The protein below binds the small molecule below.
Small molecule (SMILES): Cc1cc(-c2noc(C(F)(F)F)n2)ccc1OCCCc1cc(C(=O)N(C)C)no1

Sequence of chain 40.B:
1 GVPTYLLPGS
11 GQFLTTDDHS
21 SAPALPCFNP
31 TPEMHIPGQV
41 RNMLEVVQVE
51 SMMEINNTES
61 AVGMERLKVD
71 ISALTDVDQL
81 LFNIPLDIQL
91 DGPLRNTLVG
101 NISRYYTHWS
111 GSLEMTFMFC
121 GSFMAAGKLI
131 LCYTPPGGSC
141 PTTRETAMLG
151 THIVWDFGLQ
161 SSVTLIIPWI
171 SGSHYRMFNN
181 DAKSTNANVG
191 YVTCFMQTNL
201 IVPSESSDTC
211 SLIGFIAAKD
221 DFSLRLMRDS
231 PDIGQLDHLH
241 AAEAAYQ

Sequence of chain 40.A:
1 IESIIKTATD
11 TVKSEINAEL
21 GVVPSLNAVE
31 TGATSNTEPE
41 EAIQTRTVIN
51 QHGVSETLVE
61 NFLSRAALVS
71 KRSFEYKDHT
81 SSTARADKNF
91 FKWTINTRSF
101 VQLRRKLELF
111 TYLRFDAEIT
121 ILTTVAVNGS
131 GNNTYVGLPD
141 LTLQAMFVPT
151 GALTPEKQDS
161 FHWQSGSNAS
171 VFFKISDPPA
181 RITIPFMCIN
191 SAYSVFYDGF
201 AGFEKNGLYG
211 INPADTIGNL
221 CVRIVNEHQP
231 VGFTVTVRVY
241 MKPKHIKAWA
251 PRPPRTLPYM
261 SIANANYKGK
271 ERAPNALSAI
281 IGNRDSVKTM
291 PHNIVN

Binding-site contacts:
Ligand atom C22 contacts residue ALA169 of chain 40.A at 3.5 Å (hydrophobic).
Ligand atom C22 contacts residue PHE147 of chain 40.A at 3.8 Å (hydrophobic).
Ligand atom N02 contacts residue THR97 of chain 40.A at 3.4 Å.
Ligand atom N28 contacts residue TYR193 of chain 40.A at 3.4 Å.
Ligand atom F25 contacts residue ALA145 of chain 40.A at 3.0 Å.
Ligand atom C04 contacts residue TYR193 of chain 40.A at 3.8 Å (hydrophobic).
Ligand atom N20 contacts residue ILE184 of chain 40.A at 3.8 Å.
Ligand atom F26 contacts residue ALA145 of chain 40.A at 2.9 Å.
Ligand atom C12 contacts residue ILE119 of chain 40.A at 3.4 Å (hydrophobic).
Ligand atom C29 contacts residue TYR193 of chain 40.A at 3.5 Å (hydrophobic).
Ligand atom F26 contacts residue PHE147 of chain 40.A at 2.6 Å.
Ligand atom F26 contacts residue MET146 of chain 40.A at 3.2 Å.
Ligand atom C30 contacts residue TYR193 of chain 40.A at 3.8 Å (hydrophobic).
Ligand atom C16 contacts residue ILE184 of chain 40.A at 3.2 Å (hydrophobic).
Ligand atom F24 contacts residue ILE182 of chain 40.A at 3.6 Å.
Ligand atom C08 contacts residue MET241 of chain 40.A at 3.6 Å (hydrophobic).
Ligand atom C30 contacts residue PHE115 of chain 40.A at 3.6 Å (hydrophobic).
Ligand atom N19 contacts residue LEU220 of chain 40.A at 3.1 Å.
Ligand atom N20 contacts residue PHE147 of chain 40.A at 3.4 Å.
Ligand atom N20 contacts residue ILE182 of chain 40.A at 3.3 Å.
Ligand atom F24 contacts residue ALA169 of chain 40.A at 3.3 Å.
Ligand atom C05 contacts residue TYR193 of chain 40.A at 3.3 Å (hydrophobic).
Ligand atom O01 contacts residue THR97 of chain 40.A at 3.6 Å.
Ligand atom C22 contacts residue ALA145 of chain 40.A at 3.6 Å (hydrophobic).
Ligand atom C13 contacts residue ILE119 of chain 40.A at 3.4 Å (hydrophobic).
Ligand atom C06 contacts residue TYR193 of chain 40.A at 3.8 Å (hydrophobic).
Ligand atom C21 contacts residue ILE182 of chain 40.A at 3.4 Å (hydrophobic).
Ligand atom N02 contacts residue PHE115 of chain 40.A at 3.6 Å.
Ligand atom O23 contacts residue LEU220 of chain 40.A at 3.2 Å.
Ligand atom C07 contacts residue TYR193 of chain 40.A at 3.6 Å (hydrophobic).
Ligand atom C14 contacts residue ILE119 of chain 40.A at 3.6 Å (hydrophobic).
Ligand atom F25 contacts residue VAL171 of chain 40.A at 3.1 Å.
Ligand atom O01 contacts residue PHE115 of chain 40.A at 3.5 Å.
Ligand atom C21 contacts residue PHE147 of chain 40.A at 3.8 Å (hydrophobic).
Ligand atom C17 contacts residue ILE184 of chain 40.A at 3.4 Å (hydrophobic).
Ligand atom C08 contacts residue ALA117 of chain 40.A at 3.8 Å (hydrophobic).
Ligand atom F26 contacts residue ALA169 of chain 40.A at 2.5 Å.
Ligand atom C29 contacts residue VAL195 of chain 40.A at 3.4 Å (hydrophobic).
Ligand atom O10 contacts residue ILE95 of chain 40.A at 3.3 Å.
Ligand atom C29 contacts residue SER194 of chain 40.A at 3.5 Å.